Sequence of chain 1.B:
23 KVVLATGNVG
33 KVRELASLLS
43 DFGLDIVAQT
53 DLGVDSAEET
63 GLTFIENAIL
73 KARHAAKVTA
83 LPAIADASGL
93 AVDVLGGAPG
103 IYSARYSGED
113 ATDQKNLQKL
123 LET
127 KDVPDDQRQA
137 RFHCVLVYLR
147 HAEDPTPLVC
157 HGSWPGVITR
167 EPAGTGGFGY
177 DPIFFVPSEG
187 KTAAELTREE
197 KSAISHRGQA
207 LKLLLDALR

Binding-site contacts:
Ligand atom O3A contacts residue CA1 of chain 1.I at 3.4 Å.
Ligand atom O1B contacts residue ASN30 of chain 1.B at 2.6 Å (h-bond).
Ligand atom O3' contacts residue NA1 of chain 1.K at 2.8 Å (h-bond).
Ligand atom O2' contacts residue NA1 of chain 1.J at 2.9 Å (h-bond).
Ligand atom C2 contacts residue ASP177 of chain 1.B at 3.0 Å.
Ligand atom PB contacts residue CA1 of chain 1.I at 3.3 Å.
Ligand atom O1G contacts residue THR28 of chain 1.B at 2.6 Å (h-bond).
Ligand atom PA contacts residue CA1 of chain 1.I at 3.4 Å.
Ligand atom N7 contacts residue ARG203 of chain 1.B at 3.0 Å (salt-bridge).
Ligand atom O2G contacts residue GLU61 of chain 1.B at 3.4 Å (salt-bridge).
Ligand atom C5' contacts residue SER90 of chain 1.B at 2.8 Å.
Ligand atom O2A contacts residue LYS73 of chain 1.B at 3.3 Å (salt-bridge).
Ligand atom O6 contacts residue ARG203 of chain 1.B at 3.0 Å (salt-bridge).
Ligand atom O2G contacts residue LYS73 of chain 1.B at 2.7 Å (salt-bridge).
Ligand atom O1A contacts residue GLU61 of chain 1.B at 3.1 Å (salt-bridge).
Ligand atom O1A contacts residue CA1 of chain 1.I at 2.5 Å.
Ligand atom O2A contacts residue SER90 of chain 1.B at 3.2 Å (h-bond).
Ligand atom O6 contacts residue HIS202 of chain 1.B at 3.0 Å.
Ligand atom N1 contacts residue ASP177 of chain 1.B at 2.5 Å (salt-bridge).
Ligand atom C8 contacts residue SER90 of chain 1.B at 3.1 Å.
Ligand atom O3A contacts residue LYS33 of chain 1.B at 2.9 Å (salt-bridge).
Ligand atom C2 contacts residue PHE138 of chain 1.B at 3.3 Å (hydrophobic).
Ligand atom O2G contacts residue CA1 of chain 1.I at 2.6 Å.
Ligand atom N7 contacts residue HIS202 of chain 1.B at 3.2 Å (h-bond).
Ligand atom O4' contacts residue SER90 of chain 1.B at 3.4 Å (h-bond).
Ligand atom O2A contacts residue LYS33 of chain 1.B at 2.7 Å (salt-bridge).
Ligand atom N3 contacts residue PHE138 of chain 1.B at 3.4 Å.
Ligand atom C2 contacts residue TYR176 of chain 1.B at 3.2 Å (hydrophobic).
Ligand atom N3 contacts residue TYR176 of chain 1.B at 3.2 Å (h-bond).
Ligand atom O3G contacts residue THR28 of chain 1.B at 3.3 Å (h-bond).
Ligand atom O2' contacts residue NA1 of chain 1.K at 3.1 Å (h-bond).
Ligand atom O3' contacts residue SER105 of chain 1.B at 3.3 Å (h-bond).
Ligand atom O2' contacts residue GLY175 of chain 1.B at 3.2 Å.
Ligand atom C2 contacts residue PHE174 of chain 1.B at 3.0 Å (hydrophobic).
Ligand atom O2B contacts residue CA1 of chain 1.I at 2.3 Å.
Ligand atom O6 contacts residue LYS197 of chain 1.B at 2.9 Å (salt-bridge).
Ligand atom O4' contacts residue GLY91 of chain 1.B at 3.3 Å.
Ligand atom O3G contacts residue GLY29 of chain 1.B at 2.9 Å (h-bond).
Ligand atom O1G contacts residue LYS33 of chain 1.B at 3.0 Å (salt-bridge).
Ligand atom O3' contacts residue ALA106 of chain 1.B at 3.3 Å.

A protein and the small-molecule ligand that binds it are described below.
Small molecule (SMILES): O=P(O)(O)O[P](=O)(O)O[P](=O)(O)OC[C@H]1O[C@@H](n2cnc3c(O)ncnc32)[C@H](O)[C@@H]1O